The small molecule below binds the protein below.
Small molecule (SMILES): C/C=C/C=C/C=C/C(=O)N[C@@H](Cc1ccccc1)C(=O)N[C@H]1COC(=O)[C@@H]2C[C@@H](C)CN2C(=O)[C@H](C)NC(=O)[C@H](C)N(C)C(=O)[C@@H]2CCCN2C1=O

Sequence of chain 1.E:
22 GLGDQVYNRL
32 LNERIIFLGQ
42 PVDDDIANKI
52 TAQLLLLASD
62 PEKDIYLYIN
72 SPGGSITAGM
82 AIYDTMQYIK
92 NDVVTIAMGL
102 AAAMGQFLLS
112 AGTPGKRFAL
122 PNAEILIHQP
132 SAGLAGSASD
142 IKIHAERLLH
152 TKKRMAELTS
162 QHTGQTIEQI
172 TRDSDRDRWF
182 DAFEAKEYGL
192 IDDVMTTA

Binding-site contacts:
Ligand atom C8 contacts residue LEU57 of chain 1.D at 3.7 Å (hydrophobic).
Ligand atom CE contacts residue TYR67 of chain 1.E at 3.4 Å (hydrophobic).
Ligand atom C contacts residue TYR89 of chain 1.D at 3.8 Å (hydrophobic).
Ligand atom CE1 contacts residue THR86 of chain 1.D at 4.0 Å.
Ligand atom C contacts residue TYR89 of chain 1.D at 3.9 Å (hydrophobic).
Ligand atom C contacts residue TYR89 of chain 1.D at 3.2 Å (hydrophobic).
Ligand atom CD2 contacts residue ILE97 of chain 1.E at 3.8 Å (hydrophobic).
Ligand atom C6 contacts residue LEU31 of chain 1.E at 3.8 Å (hydrophobic).
Ligand atom C6 contacts residue GLU34 of chain 1.E at 3.9 Å.
Ligand atom CE1 contacts residue LEU56 of chain 1.D at 3.6 Å (hydrophobic).
Ligand atom O contacts residue TYR67 of chain 1.E at 4.0 Å.
Ligand atom CD1 contacts residue TYR89 of chain 1.D at 3.5 Å (hydrophobic).
Ligand atom C8 contacts residue GLU34 of chain 1.E at 3.6 Å.
Ligand atom N contacts residue TYR89 of chain 1.D at 4.0 Å.
Ligand atom CE1 contacts residue TYR89 of chain 1.D at 4.0 Å (hydrophobic).
Ligand atom C7 contacts residue SER60 of chain 1.D at 3.5 Å.
Ligand atom CG contacts residue ILE36 of chain 1.E at 4.0 Å (hydrophobic).
Ligand atom N contacts residue TYR69 of chain 1.E at 3.7 Å.
Ligand atom CE contacts residue GLU34 of chain 1.E at 3.6 Å.
Ligand atom C2 contacts residue LEU56 of chain 1.D at 4.0 Å (hydrophobic).
Ligand atom CB contacts residue TYR67 of chain 1.E at 3.5 Å (hydrophobic).
Ligand atom C contacts residue TYR69 of chain 1.E at 3.7 Å (hydrophobic).
Ligand atom CE2 contacts residue ILE97 of chain 1.E at 4.0 Å (hydrophobic).
Ligand atom O contacts residue TYR69 of chain 1.E at 2.6 Å (h-bond).
Ligand atom CD contacts residue TYR69 of chain 1.E at 3.9 Å (hydrophobic).
Ligand atom N contacts residue TYR89 of chain 1.D at 3.5 Å (h-bond).
Ligand atom CD contacts residue ILE36 of chain 1.E at 3.9 Å (hydrophobic).
Ligand atom CA contacts residue TYR89 of chain 1.D at 3.5 Å (hydrophobic).
Ligand atom O contacts residue TYR89 of chain 1.D at 3.4 Å (h-bond).
Ligand atom CD contacts residue ALA199 of chain 1.E at 3.7 Å (hydrophobic).
Ligand atom C5 contacts residue LEU56 of chain 1.D at 4.0 Å (hydrophobic).
Ligand atom CB contacts residue TYR89 of chain 1.D at 3.7 Å (hydrophobic).
Ligand atom CD1 contacts residue LEU56 of chain 1.D at 3.8 Å (hydrophobic).
Ligand atom C7 contacts residue GLU34 of chain 1.E at 4.0 Å.
Ligand atom C1 contacts residue LEU56 of chain 1.D at 4.0 Å (hydrophobic).
Ligand atom CD2 contacts residue TYR69 of chain 1.E at 3.9 Å (hydrophobic).
Ligand atom O contacts residue TYR89 of chain 1.D at 2.8 Å (h-bond).
Ligand atom CA contacts residue TYR67 of chain 1.E at 3.5 Å (hydrophobic).
Ligand atom CE contacts residue ILE36 of chain 1.E at 4.0 Å (hydrophobic).
Ligand atom CE2 contacts residue MET99 of chain 1.E at 3.9 Å (hydrophobic).

Sequence of chain 1.D:
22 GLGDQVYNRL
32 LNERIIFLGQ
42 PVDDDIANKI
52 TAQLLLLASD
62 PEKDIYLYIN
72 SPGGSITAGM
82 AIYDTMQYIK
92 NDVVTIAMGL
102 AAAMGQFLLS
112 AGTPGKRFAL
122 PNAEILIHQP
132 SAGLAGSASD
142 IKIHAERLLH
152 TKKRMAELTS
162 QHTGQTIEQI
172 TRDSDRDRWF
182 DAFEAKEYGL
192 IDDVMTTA